Sequence of chain 1.A:
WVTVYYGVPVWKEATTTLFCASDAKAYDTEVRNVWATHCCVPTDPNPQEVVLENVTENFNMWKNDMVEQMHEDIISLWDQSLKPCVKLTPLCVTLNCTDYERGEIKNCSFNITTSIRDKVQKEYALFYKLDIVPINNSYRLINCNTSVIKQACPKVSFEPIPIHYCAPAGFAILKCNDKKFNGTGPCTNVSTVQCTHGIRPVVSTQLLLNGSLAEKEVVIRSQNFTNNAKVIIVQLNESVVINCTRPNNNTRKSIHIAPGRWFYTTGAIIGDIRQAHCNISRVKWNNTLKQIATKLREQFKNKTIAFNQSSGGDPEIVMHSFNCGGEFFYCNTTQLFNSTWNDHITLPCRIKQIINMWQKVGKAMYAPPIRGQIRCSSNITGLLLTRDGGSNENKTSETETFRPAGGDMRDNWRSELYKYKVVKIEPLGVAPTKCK

A small-molecule ligand and the protein it binds are described below.
Small molecule (SMILES): CC(=O)N[C@@H]1[C@@H](O)[C@H](O)[C@@H](CO)O[C@H]1O

Binding-site contacts:
Ligand atom C4 contacts residue ASN167 of chain 1.A at 4.4 Å.
Ligand atom C5 contacts residue ASN167 of chain 1.A at 3.8 Å.
Ligand atom C7 contacts residue ASN167 of chain 1.A at 3.4 Å.
Ligand atom O7 contacts residue ASN167 of chain 1.A at 3.5 Å (h-bond).
Ligand atom O5 contacts residue ASN167 of chain 1.A at 2.5 Å (h-bond).
Ligand atom C8 contacts residue ASN167 of chain 1.A at 4.0 Å.
Ligand atom C2 contacts residue ASN167 of chain 1.A at 2.5 Å.
Ligand atom C1 contacts residue ASN167 of chain 1.A at 1.5 Å.
Ligand atom N2 contacts residue ASN167 of chain 1.A at 3.0 Å (h-bond).
Ligand atom C3 contacts residue ASN167 of chain 1.A at 3.9 Å.